Binding-site contacts:
Ligand atom C8 contacts residue LEU36 of chain 1.D at 3.9 Å (hydrophobic).
Ligand atom N2 contacts residue GLY7 of chain 1.D at 4.0 Å.
Ligand atom C7 contacts residue ASN11 of chain 1.D at 4.1 Å.
Ligand atom C3 contacts residue ASN11 of chain 1.D at 3.9 Å.
Ligand atom C8 contacts residue PHE6 of chain 1.D at 3.8 Å (hydrophobic).
Ligand atom C2 contacts residue ASN11 of chain 1.D at 2.5 Å.
Ligand atom N2 contacts residue ASN11 of chain 1.D at 3.0 Å (h-bond).
Ligand atom C2 contacts residue GLY7 of chain 1.D at 4.5 Å.
Ligand atom C4 contacts residue ASN11 of chain 1.D at 4.2 Å.
Ligand atom C1 contacts residue ASN11 of chain 1.D at 1.5 Å.
Ligand atom O7 contacts residue GLY7 of chain 1.D at 3.4 Å.
Ligand atom C5 contacts residue ASN11 of chain 1.D at 3.7 Å.
Ligand atom O5 contacts residue ASN11 of chain 1.D at 2.4 Å (h-bond).
Ligand atom O3 contacts residue VAL35 of chain 1.D at 3.9 Å.
Ligand atom C8 contacts residue GLY7 of chain 1.D at 4.0 Å.
Ligand atom C7 contacts residue GLY7 of chain 1.D at 3.5 Å.
Ligand atom C7 contacts residue PHE6 of chain 1.D at 4.3 Å (hydrophobic).
Ligand atom C8 contacts residue PHE10 of chain 1.D at 3.6 Å (hydrophobic).
Ligand atom O7 contacts residue PHE6 of chain 1.D at 4.2 Å.

Sequence of chain 1.D:
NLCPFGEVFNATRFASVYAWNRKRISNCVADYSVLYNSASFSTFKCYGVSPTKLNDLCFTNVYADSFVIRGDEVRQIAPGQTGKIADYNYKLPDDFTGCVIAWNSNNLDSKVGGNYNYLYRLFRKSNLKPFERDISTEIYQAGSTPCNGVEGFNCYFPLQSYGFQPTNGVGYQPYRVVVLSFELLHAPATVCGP

This protein binds this small molecule.
Small molecule (SMILES): CC(=O)N[C@@H]1[C@@H](O)[C@H](O)[C@@H](CO)O[C@H]1O